Sequence of chain 1.F:
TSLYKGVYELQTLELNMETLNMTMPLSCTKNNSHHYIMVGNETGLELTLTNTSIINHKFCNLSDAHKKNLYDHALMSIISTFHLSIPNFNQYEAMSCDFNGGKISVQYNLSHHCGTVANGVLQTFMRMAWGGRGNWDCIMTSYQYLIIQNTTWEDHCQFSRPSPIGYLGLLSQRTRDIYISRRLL

Binding-site contacts:
Ligand atom C5 contacts residue ASN99 of chain 1.F at 3.7 Å.
Ligand atom C2 contacts residue ASN99 of chain 1.F at 2.4 Å.
Ligand atom O6 contacts residue NAG2 of chain 1.O at 2.6 Å (h-bond).
Ligand atom O6 contacts residue NAG1 of chain 1.O at 3.7 Å.
Ligand atom C8 contacts residue ASN99 of chain 1.F at 4.1 Å.
Ligand atom O7 contacts residue ASN99 of chain 1.F at 4.3 Å.
Ligand atom C7 contacts residue ASN99 of chain 1.F at 3.8 Å.
Ligand atom N2 contacts residue ASN99 of chain 1.F at 2.9 Å (h-bond).
Ligand atom O5 contacts residue ASN99 of chain 1.F at 2.4 Å (h-bond).
Ligand atom C6 contacts residue NAG2 of chain 1.O at 3.4 Å.
Ligand atom C1 contacts residue MET80 of chain 1.F at 4.2 Å (hydrophobic).
Ligand atom C3 contacts residue ASN99 of chain 1.F at 3.8 Å.
Ligand atom O5 contacts residue MET80 of chain 1.F at 4.0 Å.
Ligand atom C4 contacts residue ASN99 of chain 1.F at 4.2 Å.
Ligand atom C1 contacts residue ASN99 of chain 1.F at 1.4 Å.
Ligand atom C6 contacts residue MET80 of chain 1.F at 4.5 Å (hydrophobic).

The small molecule below binds the protein below.
Small molecule (SMILES): CC(=O)N[C@@H]1[C@@H](O)[C@H](O)[C@@H](CO)O[C@H]1O